A small-molecule ligand and the protein it binds are described below.
Small molecule (SMILES): CC(=O)N[C@@H]1[C@@H](O)[C@H](O)[C@@H](CO)O[C@H]1O

Binding-site contacts:
Ligand atom C1 contacts residue ASN16 of chain 1.B at 1.4 Å.
Ligand atom N2 contacts residue ASN16 of chain 1.B at 2.8 Å (h-bond).
Ligand atom C7 contacts residue ASN16 of chain 1.B at 3.6 Å.
Ligand atom O5 contacts residue ASN16 of chain 1.B at 2.5 Å (h-bond).
Ligand atom O7 contacts residue ASN16 of chain 1.B at 3.9 Å.
Ligand atom C2 contacts residue ASN16 of chain 1.B at 2.4 Å.
Ligand atom C4 contacts residue ASN16 of chain 1.B at 4.3 Å.
Ligand atom C5 contacts residue ASN16 of chain 1.B at 3.7 Å.
Ligand atom C3 contacts residue ASN16 of chain 1.B at 3.8 Å.
Ligand atom C1 contacts residue THR18 of chain 1.B at 3.8 Å.

Sequence of chain 1.B:
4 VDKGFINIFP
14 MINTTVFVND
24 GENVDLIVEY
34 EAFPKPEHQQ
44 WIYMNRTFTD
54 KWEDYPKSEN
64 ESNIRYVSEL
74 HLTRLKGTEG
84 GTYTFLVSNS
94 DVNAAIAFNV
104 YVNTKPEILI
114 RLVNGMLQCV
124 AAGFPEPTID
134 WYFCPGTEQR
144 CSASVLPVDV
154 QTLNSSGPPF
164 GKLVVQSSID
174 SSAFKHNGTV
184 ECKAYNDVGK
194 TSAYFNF